Sequence of chain 1.A:
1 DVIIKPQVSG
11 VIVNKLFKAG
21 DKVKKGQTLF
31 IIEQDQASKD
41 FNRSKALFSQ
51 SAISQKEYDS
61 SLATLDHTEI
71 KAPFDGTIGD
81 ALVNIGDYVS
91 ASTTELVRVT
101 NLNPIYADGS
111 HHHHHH

Binding-site contacts:
Ligand atom C3 contacts residue ASN42 of chain 1.A at 3.8 Å.
Ligand atom C8 contacts residue ASN42 of chain 1.A at 3.2 Å.
Ligand atom O10 contacts residue SER44 of chain 1.A at 3.8 Å.
Ligand atom C6 contacts residue ALA63 of chain 1.A at 3.4 Å (hydrophobic).
Ligand atom O5 contacts residue SER44 of chain 1.A at 3.1 Å.
Ligand atom O7 contacts residue SER38 of chain 1.A at 3.5 Å (h-bond).
Ligand atom C7 contacts residue SER38 of chain 1.A at 3.9 Å.
Ligand atom C9 contacts residue ALA63 of chain 1.A at 3.5 Å (hydrophobic).
Ligand atom C8 contacts residue ASP40 of chain 1.A at 3.5 Å.
Ligand atom N2 contacts residue ASN42 of chain 1.A at 2.8 Å (h-bond).
Ligand atom C1 contacts residue ASN42 of chain 1.A at 1.4 Å.
Ligand atom O7 contacts residue ASN42 of chain 1.A at 3.0 Å (h-bond).
Ligand atom C5 contacts residue ASP66 of chain 1.A at 4.1 Å.
Ligand atom O7 contacts residue PHE48 of chain 1.A at 4.1 Å.
Ligand atom C6 contacts residue THR64 of chain 1.A at 3.8 Å.
Ligand atom C1 contacts residue ASP66 of chain 1.A at 3.6 Å.
Ligand atom C10 contacts residue ALA63 of chain 1.A at 3.4 Å (hydrophobic).
Ligand atom C8 contacts residue PHE41 of chain 1.A at 4.1 Å (hydrophobic).
Ligand atom C7 contacts residue ASN42 of chain 1.A at 2.8 Å.
Ligand atom C7 contacts residue PHE48 of chain 1.A at 3.4 Å (hydrophobic).
Ligand atom N2 contacts residue PHE48 of chain 1.A at 3.5 Å.
Ligand atom C8 contacts residue LYS39 of chain 1.A at 3.3 Å.
Ligand atom O3 contacts residue PHE48 of chain 1.A at 3.4 Å.
Ligand atom O10 contacts residue ALA63 of chain 1.A at 2.9 Å.
Ligand atom C8 contacts residue PHE48 of chain 1.A at 3.2 Å (hydrophobic).
Ligand atom C5 contacts residue SER44 of chain 1.A at 3.7 Å.
Ligand atom C8 contacts residue GLN55 of chain 1.A at 3.9 Å.
Ligand atom C3 contacts residue SER44 of chain 1.A at 4.0 Å.
Ligand atom C8 contacts residue SER38 of chain 1.A at 3.6 Å.
Ligand atom C6 contacts residue LYS39 of chain 1.A at 3.6 Å.
Ligand atom C5 contacts residue ASN42 of chain 1.A at 3.7 Å.
Ligand atom C9 contacts residue TYR58 of chain 1.A at 3.5 Å (hydrophobic).
Ligand atom O5 contacts residue ASP66 of chain 1.A at 3.0 Å (salt-bridge).
Ligand atom O6 contacts residue LYS39 of chain 1.A at 3.1 Å (salt-bridge).
Ligand atom C2 contacts residue SER44 of chain 1.A at 3.4 Å.
Ligand atom O5 contacts residue ASN42 of chain 1.A at 2.4 Å (h-bond).
Ligand atom C2 contacts residue ASN42 of chain 1.A at 2.4 Å.
Ligand atom C4 contacts residue SER44 of chain 1.A at 3.5 Å.
Ligand atom C1 contacts residue SER44 of chain 1.A at 3.7 Å.
Ligand atom C6 contacts residue SER44 of chain 1.A at 3.7 Å.

A small-molecule ligand and the protein it binds are described below.
Small molecule (SMILES): CC(=O)N[C@H]1[C@@H](O[C@H]2[C@H](NC(C)=O)[C@@H](C)OC[C@@H]2NC(C)=O)O[C@H](CO)[C@H](O[C@H]2O[C@H](CO)[C@H](O[C@H]3O[C@H](CO)[C@H](O[C@H]4O[C@H](CO)[C@H](O[C@H]5O[C@H](CO)[C@H](O)[C@H](O)[C@H]5NC(C)=O)[C@H](O)[C@H]4NC(C)=O)[C@H](O[C@@H]4O[C@H](CO)[C@@H](O)[C@H](O)[C@H]4O)[C@H]3NC(C)=O)[C@H](O)[C@H]2NC(C)=O)[C@@H]1O